Sequence of chain 1.H:
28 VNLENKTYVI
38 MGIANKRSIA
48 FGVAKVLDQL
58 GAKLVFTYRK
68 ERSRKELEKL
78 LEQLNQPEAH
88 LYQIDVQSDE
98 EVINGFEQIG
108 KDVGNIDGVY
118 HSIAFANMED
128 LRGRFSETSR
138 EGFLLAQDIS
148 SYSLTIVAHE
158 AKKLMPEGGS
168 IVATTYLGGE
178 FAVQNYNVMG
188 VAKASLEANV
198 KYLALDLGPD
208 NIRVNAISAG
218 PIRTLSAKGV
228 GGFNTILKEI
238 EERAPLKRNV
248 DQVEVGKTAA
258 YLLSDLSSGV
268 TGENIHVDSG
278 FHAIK

Binding-site contacts:
Ligand atom CAI contacts residue VAL227 of chain 1.H at 3.9 Å (hydrophobic).
Ligand atom CAH contacts residue NAP1 of chain 1.HA at 3.2 Å.
Ligand atom CAF contacts residue SER223 of chain 1.H at 3.8 Å.
Ligand atom CAF contacts residue VAL227 of chain 1.H at 3.3 Å (hydrophobic).
Ligand atom CAC contacts residue LEU128 of chain 1.H at 4.0 Å (hydrophobic).
Ligand atom CAE contacts residue ALA123 of chain 1.H at 4.2 Å (hydrophobic).
Ligand atom CAG contacts residue SER223 of chain 1.H at 3.6 Å.
Ligand atom CAL contacts residue TYR183 of chain 1.H at 4.1 Å (hydrophobic).
Ligand atom CAD contacts residue VAL227 of chain 1.H at 3.5 Å (hydrophobic).
Ligand atom CAA contacts residue NAP1 of chain 1.HA at 3.7 Å.
Ligand atom CAD contacts residue LEU128 of chain 1.H at 3.7 Å (hydrophobic).
Ligand atom CAG contacts residue ALA121 of chain 1.H at 3.9 Å (hydrophobic).
Ligand atom CAJ contacts residue TYR183 of chain 1.H at 3.3 Å (hydrophobic).
Ligand atom CAJ contacts residue TYR173 of chain 1.H at 3.8 Å (hydrophobic).
Ligand atom CAH contacts residue PHE230 of chain 1.H at 4.2 Å (hydrophobic).
Ligand atom CAM contacts residue TYR183 of chain 1.H at 3.4 Å (hydrophobic).
Ligand atom CAH contacts residue ALA224 of chain 1.H at 3.9 Å (hydrophobic).
Ligand atom CAJ contacts residue NAP1 of chain 1.HA at 3.6 Å.
Ligand atom OAB contacts residue NAP1 of chain 1.HA at 2.4 Å (h-bond).
Ligand atom CAL contacts residue NAP1 of chain 1.HA at 3.5 Å.
Ligand atom CAI contacts residue NAP1 of chain 1.HA at 3.6 Å.
Ligand atom CAE contacts residue SER223 of chain 1.H at 4.2 Å.
Ligand atom CAI contacts residue ALA224 of chain 1.H at 3.8 Å (hydrophobic).
Ligand atom CAN contacts residue NAP1 of chain 1.HA at 3.8 Å.
Ligand atom CAC contacts residue ALA123 of chain 1.H at 3.9 Å (hydrophobic).
Ligand atom CAD contacts residue SER223 of chain 1.H at 4.0 Å.
Ligand atom CAN contacts residue SER223 of chain 1.H at 3.7 Å.
Ligand atom OAK contacts residue NAP1 of chain 1.HA at 3.2 Å.
Ligand atom CAH contacts residue VAL227 of chain 1.H at 3.9 Å (hydrophobic).
Ligand atom CAG contacts residue NAP1 of chain 1.HA at 3.8 Å.
Ligand atom CAE contacts residue ALA121 of chain 1.H at 3.8 Å (hydrophobic).
Ligand atom CAA contacts residue TYR173 of chain 1.H at 3.5 Å (hydrophobic).
Ligand atom CAM contacts residue NAP1 of chain 1.HA at 3.4 Å.
Ligand atom CAE contacts residue MET186 of chain 1.H at 3.7 Å (hydrophobic).
Ligand atom OAB contacts residue LYS190 of chain 1.H at 3.8 Å.
Ligand atom CAC contacts residue MET186 of chain 1.H at 3.6 Å (hydrophobic).
Ligand atom CAE contacts residue PHE122 of chain 1.H at 3.8 Å (hydrophobic).
Ligand atom OAK contacts residue SER223 of chain 1.H at 3.8 Å.
Ligand atom OAB contacts residue TYR183 of chain 1.H at 2.6 Å (h-bond).
Ligand atom CAO contacts residue NAP1 of chain 1.HA at 3.4 Å.

A protein and the small-molecule ligand that binds it are described below.
Small molecule (SMILES): Cc1ccc(Oc2ccccc2)c(O)c1